The small molecule below binds the protein below.
Small molecule (SMILES): CCCCCCCCCCCC[N+](C)(C)CCCS(=O)(=O)O

Sequence of chain 1.A:
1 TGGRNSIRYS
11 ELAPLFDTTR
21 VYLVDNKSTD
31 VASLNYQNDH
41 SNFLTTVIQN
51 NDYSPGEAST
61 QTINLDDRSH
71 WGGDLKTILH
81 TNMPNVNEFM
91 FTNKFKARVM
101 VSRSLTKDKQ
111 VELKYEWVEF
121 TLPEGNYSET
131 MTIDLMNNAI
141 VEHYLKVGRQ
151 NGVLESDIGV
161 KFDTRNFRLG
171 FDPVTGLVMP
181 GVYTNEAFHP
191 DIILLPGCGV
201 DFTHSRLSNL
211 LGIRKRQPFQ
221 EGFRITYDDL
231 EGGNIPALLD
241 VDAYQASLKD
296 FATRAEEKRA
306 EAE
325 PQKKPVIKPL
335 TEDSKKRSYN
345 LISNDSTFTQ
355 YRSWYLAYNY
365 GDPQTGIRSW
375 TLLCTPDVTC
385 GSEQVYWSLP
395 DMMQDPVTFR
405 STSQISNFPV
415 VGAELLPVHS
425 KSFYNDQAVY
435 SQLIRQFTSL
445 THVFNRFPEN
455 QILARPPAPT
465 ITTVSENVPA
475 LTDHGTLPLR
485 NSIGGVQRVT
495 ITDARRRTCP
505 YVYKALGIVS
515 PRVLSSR

Binding-site contacts:
Ligand atom S1 contacts residue ARG224 of chain 1.A at 4.0 Å.
Ligand atom C1 contacts residue ARG224 of chain 1.A at 4.1 Å.
Ligand atom O1S contacts residue GLY222 of chain 1.A at 3.0 Å (h-bond).
Ligand atom O1S contacts residue PHE223 of chain 1.A at 3.2 Å.
Ligand atom N1 contacts residue TRP374 of chain 1.A at 3.5 Å.
Ligand atom C3 contacts residue ASP229 of chain 1.A at 4.4 Å.
Ligand atom C1 contacts residue TRP374 of chain 1.A at 3.3 Å (hydrophobic).
Ligand atom O3S contacts residue ARG224 of chain 1.A at 3.8 Å.
Ligand atom O2S contacts residue LYS215 of chain 1.A at 3.1 Å (salt-bridge).
Ligand atom O1S contacts residue ARG224 of chain 1.A at 2.9 Å (salt-bridge).
Ligand atom C2 contacts residue TRP374 of chain 1.A at 4.0 Å (hydrophobic).
Ligand atom C2 contacts residue ARG224 of chain 1.A at 4.0 Å.
Ligand atom S1 contacts residue GLY222 of chain 1.A at 3.8 Å.
Ligand atom O2S contacts residue GLY222 of chain 1.A at 3.4 Å (h-bond).
Ligand atom C3 contacts residue TRP374 of chain 1.A at 4.0 Å (hydrophobic).
Ligand atom S1 contacts residue TRP374 of chain 1.A at 4.4 Å.
Ligand atom O1S contacts residue LYS215 of chain 1.A at 3.9 Å.
Ligand atom O1S contacts residue TRP374 of chain 1.A at 4.0 Å.
Ligand atom S1 contacts residue LYS215 of chain 1.A at 4.1 Å.